Sequence of chain 1.A:
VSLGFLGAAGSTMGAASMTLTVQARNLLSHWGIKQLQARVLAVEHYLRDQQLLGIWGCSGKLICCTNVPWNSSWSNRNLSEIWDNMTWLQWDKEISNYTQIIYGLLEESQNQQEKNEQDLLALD

A protein and the small-molecule ligand that binds it are described below.
Small molecule (SMILES): CC(=O)N[C@@H]1[C@@H](O)[C@H](O)[C@@H](CO)O[C@H]1O

Binding-site contacts:
Ligand atom C7 contacts residue SER104 of chain 1.A at 3.8 Å.
Ligand atom C7 contacts residue GLU105 of chain 1.A at 3.5 Å.
Ligand atom C8 contacts residue ARG101 of chain 1.A at 3.6 Å.
Ligand atom C7 contacts residue ASN102 of chain 1.A at 3.0 Å.
Ligand atom C8 contacts residue ILE106 of chain 1.A at 4.1 Å (hydrophobic).
Ligand atom O7 contacts residue LEU103 of chain 1.A at 3.8 Å.
Ligand atom C5 contacts residue ASN102 of chain 1.A at 3.7 Å.
Ligand atom C4 contacts residue ASN102 of chain 1.A at 4.3 Å.
Ligand atom O7 contacts residue ASN102 of chain 1.A at 2.9 Å (h-bond).
Ligand atom C8 contacts residue GLU105 of chain 1.A at 3.6 Å.
Ligand atom C8 contacts residue ASN102 of chain 1.A at 3.5 Å.
Ligand atom N2 contacts residue ASN102 of chain 1.A at 2.9 Å (h-bond).
Ligand atom C2 contacts residue ASN102 of chain 1.A at 2.6 Å.
Ligand atom C3 contacts residue ASN102 of chain 1.A at 3.8 Å.
Ligand atom C8 contacts residue SER104 of chain 1.A at 4.4 Å.
Ligand atom C8 contacts residue LEU103 of chain 1.A at 4.4 Å (hydrophobic).
Ligand atom C7 contacts residue LEU103 of chain 1.A at 4.1 Å (hydrophobic).
Ligand atom O7 contacts residue GLU105 of chain 1.A at 2.6 Å (salt-bridge).
Ligand atom C1 contacts residue ASN102 of chain 1.A at 1.4 Å.
Ligand atom O7 contacts residue SER104 of chain 1.A at 2.8 Å (h-bond).
Ligand atom O5 contacts residue ASN102 of chain 1.A at 2.5 Å (h-bond).